This small molecule binds to this protein.
Small molecule (SMILES): NCCc1c[nH]c2ccc(O)cc12

Sequence of chain 1.E:
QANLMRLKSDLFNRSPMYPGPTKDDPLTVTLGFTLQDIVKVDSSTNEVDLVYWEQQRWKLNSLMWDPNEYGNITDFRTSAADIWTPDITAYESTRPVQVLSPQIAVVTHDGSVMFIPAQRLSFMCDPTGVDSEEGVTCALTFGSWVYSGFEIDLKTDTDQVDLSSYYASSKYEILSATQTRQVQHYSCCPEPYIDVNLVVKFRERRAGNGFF

Binding-site contacts:
Ligand atom CH2 contacts residue VAL106 of chain 1.E at 3.9 Å (hydrophobic).
Ligand atom OH contacts residue VAL146 of chain 1.D at 3.9 Å.
Ligand atom CH2 contacts residue MET114 of chain 1.E at 4.0 Å (hydrophobic).
Ligand atom CA contacts residue TRP145 of chain 1.D at 3.7 Å (hydrophobic).
Ligand atom NE1 contacts residue TYR193 of chain 1.D at 2.9 Å (h-bond).
Ligand atom NE1 contacts residue TRP145 of chain 1.D at 3.6 Å.
Ligand atom CE2 contacts residue VAL146 of chain 1.D at 3.7 Å (hydrophobic).
Ligand atom CG contacts residue CYS188 of chain 1.D at 3.9 Å (hydrophobic).
Ligand atom CE3 contacts residue TRP145 of chain 1.D at 3.6 Å (hydrophobic).
Ligand atom NE1 contacts residue VAL146 of chain 1.D at 3.9 Å.
Ligand atom CE2 contacts residue MET114 of chain 1.E at 3.6 Å (hydrophobic).
Ligand atom CG contacts residue TRP145 of chain 1.D at 3.4 Å (hydrophobic).
Ligand atom CA contacts residue TYR186 of chain 1.D at 4.1 Å (hydrophobic).
Ligand atom CZ2 contacts residue VAL106 of chain 1.E at 3.6 Å (hydrophobic).
Ligand atom CA contacts residue TYR91 of chain 1.D at 3.9 Å (hydrophobic).
Ligand atom CB contacts residue CYS188 of chain 1.D at 4.1 Å (hydrophobic).
Ligand atom OH contacts residue PHE115 of chain 1.E at 3.9 Å.
Ligand atom OH contacts residue ILE116 of chain 1.E at 3.0 Å (h-bond).
Ligand atom CZ2 contacts residue VAL146 of chain 1.D at 3.6 Å (hydrophobic).
Ligand atom CZ3 contacts residue ILE116 of chain 1.E at 3.7 Å (hydrophobic).
Ligand atom CE3 contacts residue ILE116 of chain 1.E at 3.5 Å (hydrophobic).
Ligand atom NZ contacts residue TRP145 of chain 1.D at 2.7 Å (h-bond).
Ligand atom OH contacts residue ILE104 of chain 1.E at 2.7 Å (h-bond).
Ligand atom CB contacts residue TRP145 of chain 1.D at 4.0 Å (hydrophobic).
Ligand atom CD2 contacts residue TRP145 of chain 1.D at 3.5 Å (hydrophobic).
Ligand atom CE2 contacts residue TRP145 of chain 1.D at 3.6 Å (hydrophobic).
Ligand atom CA contacts residue TRP53 of chain 1.E at 3.8 Å (hydrophobic).
Ligand atom NZ contacts residue TYR91 of chain 1.D at 2.8 Å (h-bond).
Ligand atom CE2 contacts residue TYR193 of chain 1.D at 4.1 Å (hydrophobic).
Ligand atom NE1 contacts residue CYS189 of chain 1.D at 3.8 Å.
Ligand atom CD1 contacts residue TRP145 of chain 1.D at 3.5 Å (hydrophobic).
Ligand atom CZ3 contacts residue ILE104 of chain 1.E at 3.5 Å (hydrophobic).
Ligand atom CD1 contacts residue CYS188 of chain 1.D at 3.5 Å (hydrophobic).
Ligand atom CZ2 contacts residue MET114 of chain 1.E at 3.5 Å (hydrophobic).
Ligand atom CZ3 contacts residue VAL146 of chain 1.D at 3.5 Å (hydrophobic).
Ligand atom CD1 contacts residue CYS189 of chain 1.D at 3.7 Å (hydrophobic).
Ligand atom CH2 contacts residue ILE104 of chain 1.E at 3.6 Å (hydrophobic).
Ligand atom CD1 contacts residue TYR193 of chain 1.D at 3.6 Å (hydrophobic).
Ligand atom NE1 contacts residue MET114 of chain 1.E at 4.0 Å.
Ligand atom CH2 contacts residue VAL146 of chain 1.D at 3.4 Å (hydrophobic).

Sequence of chain 1.D:
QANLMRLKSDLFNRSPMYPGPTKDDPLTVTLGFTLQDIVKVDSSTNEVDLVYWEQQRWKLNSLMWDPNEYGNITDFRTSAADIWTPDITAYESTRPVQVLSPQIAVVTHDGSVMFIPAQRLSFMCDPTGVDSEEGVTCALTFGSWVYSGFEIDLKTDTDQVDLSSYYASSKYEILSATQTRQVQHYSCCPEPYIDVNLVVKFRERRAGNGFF